Sequence of chain 1.C:
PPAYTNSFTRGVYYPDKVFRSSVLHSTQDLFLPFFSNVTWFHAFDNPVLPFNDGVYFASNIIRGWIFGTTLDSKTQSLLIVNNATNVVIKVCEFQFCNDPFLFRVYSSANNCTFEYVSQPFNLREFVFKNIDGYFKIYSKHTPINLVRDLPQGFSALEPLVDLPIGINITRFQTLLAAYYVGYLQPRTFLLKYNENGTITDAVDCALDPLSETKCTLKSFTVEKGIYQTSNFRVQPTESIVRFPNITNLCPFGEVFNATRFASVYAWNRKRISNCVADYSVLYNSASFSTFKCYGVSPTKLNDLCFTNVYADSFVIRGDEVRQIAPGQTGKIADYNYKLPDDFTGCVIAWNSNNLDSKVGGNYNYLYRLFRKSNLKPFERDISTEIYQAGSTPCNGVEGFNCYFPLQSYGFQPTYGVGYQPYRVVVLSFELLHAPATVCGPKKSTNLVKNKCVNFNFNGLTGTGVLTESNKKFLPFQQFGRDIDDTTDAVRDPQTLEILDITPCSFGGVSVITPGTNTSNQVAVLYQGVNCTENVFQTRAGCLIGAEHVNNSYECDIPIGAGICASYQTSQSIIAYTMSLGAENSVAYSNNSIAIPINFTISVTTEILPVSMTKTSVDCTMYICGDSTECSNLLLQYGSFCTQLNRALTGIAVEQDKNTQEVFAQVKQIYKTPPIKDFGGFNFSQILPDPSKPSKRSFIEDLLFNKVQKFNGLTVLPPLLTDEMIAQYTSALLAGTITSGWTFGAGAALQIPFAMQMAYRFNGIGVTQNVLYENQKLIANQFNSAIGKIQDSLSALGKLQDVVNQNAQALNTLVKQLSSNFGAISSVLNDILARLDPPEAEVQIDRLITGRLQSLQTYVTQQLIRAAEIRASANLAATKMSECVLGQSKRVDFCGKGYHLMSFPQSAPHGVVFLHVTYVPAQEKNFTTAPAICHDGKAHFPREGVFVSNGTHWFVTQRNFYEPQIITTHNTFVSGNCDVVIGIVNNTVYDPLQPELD

Binding-site contacts:
Ligand atom O3 contacts residue LEU950 of chain 1.C at 4.4 Å.
Ligand atom C3 contacts residue ASN745 of chain 1.C at 3.7 Å.
Ligand atom C1 contacts residue ASN745 of chain 1.C at 1.4 Å.
Ligand atom O7 contacts residue ASN745 of chain 1.C at 3.6 Å.
Ligand atom O5 contacts residue ASN745 of chain 1.C at 2.5 Å (h-bond).
Ligand atom C7 contacts residue ASN745 of chain 1.C at 3.7 Å.
Ligand atom C4 contacts residue ASN745 of chain 1.C at 4.0 Å.
Ligand atom O6 contacts residue ASN745 of chain 1.C at 3.7 Å.
Ligand atom C6 contacts residue GLN1099 of chain 1.C at 4.0 Å.
Ligand atom O4 contacts residue LEU950 of chain 1.C at 4.3 Å.
Ligand atom C2 contacts residue ASN745 of chain 1.C at 2.4 Å.
Ligand atom O6 contacts residue GLN1099 of chain 1.C at 4.3 Å.
Ligand atom C5 contacts residue ASN745 of chain 1.C at 3.3 Å.
Ligand atom C3 contacts residue LEU950 of chain 1.C at 4.2 Å (hydrophobic).
Ligand atom N2 contacts residue ASN745 of chain 1.C at 3.1 Å (h-bond).
Ligand atom C6 contacts residue ASN745 of chain 1.C at 3.2 Å.

A protein and the small-molecule ligand that binds it are described below.
Small molecule (SMILES): CC(=O)N[C@@H]1[C@@H](O)[C@H](O)[C@@H](CO)O[C@H]1O